Binding-site contacts:
Ligand atom C2 contacts residue ASN179 of chain 1.D at 2.5 Å.
Ligand atom N2 contacts residue ASN179 of chain 1.D at 2.9 Å (h-bond).
Ligand atom O5 contacts residue ASN179 of chain 1.D at 2.4 Å (h-bond).
Ligand atom C1 contacts residue TYR180 of chain 1.D at 4.0 Å (hydrophobic).
Ligand atom C7 contacts residue TYR180 of chain 1.D at 3.8 Å (hydrophobic).
Ligand atom C7 contacts residue ASN179 of chain 1.D at 3.0 Å.
Ligand atom O7 contacts residue ASN179 of chain 1.D at 2.5 Å (h-bond).
Ligand atom C3 contacts residue ASN179 of chain 1.D at 3.8 Å.
Ligand atom O7 contacts residue LYS176 of chain 1.D at 3.3 Å (salt-bridge).
Ligand atom C8 contacts residue ASN179 of chain 1.D at 4.2 Å.
Ligand atom C5 contacts residue ASN179 of chain 1.D at 3.6 Å.
Ligand atom N2 contacts residue TYR180 of chain 1.D at 3.9 Å.
Ligand atom C8 contacts residue TYR180 of chain 1.D at 3.4 Å (hydrophobic).
Ligand atom C4 contacts residue ASN179 of chain 1.D at 4.2 Å.
Ligand atom C7 contacts residue LYS176 of chain 1.D at 4.3 Å.
Ligand atom O7 contacts residue TYR180 of chain 1.D at 4.2 Å.
Ligand atom C1 contacts residue ASN179 of chain 1.D at 1.4 Å.

Sequence of chain 1.D:
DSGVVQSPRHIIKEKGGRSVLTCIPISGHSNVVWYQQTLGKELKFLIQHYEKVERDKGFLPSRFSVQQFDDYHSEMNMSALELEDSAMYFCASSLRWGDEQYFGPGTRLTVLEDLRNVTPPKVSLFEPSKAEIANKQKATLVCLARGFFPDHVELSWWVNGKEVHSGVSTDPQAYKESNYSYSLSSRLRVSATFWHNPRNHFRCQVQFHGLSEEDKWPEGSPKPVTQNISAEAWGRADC

A small-molecule ligand and the protein it binds are described below.
Small molecule (SMILES): CC(=O)N[C@@H]1[C@@H](O)[C@H](O)[C@@H](CO)O[C@H]1O